The protein below binds the small molecule below.
Small molecule (SMILES): NCC(=O)O

Binding-site contacts:
Ligand atom C contacts residue ILE18 of chain 1.M at 4.2 Å (hydrophobic).
Ligand atom OXT contacts residue ILE18 of chain 1.M at 4.1 Å.
Ligand atom N contacts residue ILE18 of chain 1.M at 4.3 Å.
Ligand atom N contacts residue LEU15 of chain 1.M at 3.8 Å.
Ligand atom OXT contacts residue LEU15 of chain 1.M at 4.3 Å.
Ligand atom CA contacts residue LEU15 of chain 1.M at 3.6 Å (hydrophobic).
Ligand atom C contacts residue LEU15 of chain 1.M at 4.1 Å (hydrophobic).
Ligand atom N contacts residue SER19 of chain 1.M at 4.3 Å.
Ligand atom CA contacts residue ILE18 of chain 1.M at 3.6 Å (hydrophobic).

Sequence of chain 1.M:
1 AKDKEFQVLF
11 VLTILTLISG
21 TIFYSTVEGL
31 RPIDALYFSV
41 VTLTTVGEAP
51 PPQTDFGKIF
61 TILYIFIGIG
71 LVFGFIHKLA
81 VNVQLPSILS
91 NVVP